A small-molecule ligand and the protein it binds are described below.
Small molecule (SMILES): O=c1ccn2c(n1)O[C@H]1[C@H](O)[C@@H](CO)O[C@H]12

Binding-site contacts:
Ligand atom C4 contacts residue GLY96 of chain 1.B at 3.8 Å.
Ligand atom O4' contacts residue ARG48 of chain 1.D at 4.1 Å.
Ligand atom C2 contacts residue THR94 of chain 1.B at 3.9 Å.
Ligand atom C2 contacts residue TYR195 of chain 1.B at 3.9 Å (hydrophobic).
Ligand atom C5 contacts residue GLY96 of chain 1.B at 4.0 Å.
Ligand atom O5' contacts residue HIS8 of chain 1.D at 3.2 Å (h-bond).
Ligand atom O2 contacts residue GLU196 of chain 1.B at 4.0 Å.
Ligand atom O4 contacts residue GLY96 of chain 1.B at 3.7 Å.
Ligand atom N3 contacts residue GLU196 of chain 1.B at 3.8 Å.
Ligand atom C5' contacts residue PHE162 of chain 1.B at 4.1 Å (hydrophobic).
Ligand atom C5 contacts residue THR95 of chain 1.B at 4.1 Å.
Ligand atom N1 contacts residue THR94 of chain 1.B at 3.3 Å (h-bond).
Ligand atom O3' contacts residue ARG48 of chain 1.D at 4.0 Å.
Ligand atom C4' contacts residue ILE69 of chain 1.B at 4.1 Å (hydrophobic).
Ligand atom C1' contacts residue THR94 of chain 1.B at 3.3 Å.
Ligand atom C5' contacts residue HIS8 of chain 1.D at 3.2 Å.
Ligand atom C5' contacts residue ILE69 of chain 1.B at 3.8 Å (hydrophobic).
Ligand atom O4 contacts residue ARG168 of chain 1.B at 3.7 Å.
Ligand atom O5' contacts residue PHE7 of chain 1.D at 4.0 Å.
Ligand atom C6 contacts residue THR94 of chain 1.B at 3.6 Å.
Ligand atom O3' contacts residue GLU198 of chain 1.B at 2.6 Å (salt-bridge).
Ligand atom C4 contacts residue GLN166 of chain 1.B at 3.8 Å.
Ligand atom O5' contacts residue PHE162 of chain 1.B at 3.3 Å.
Ligand atom C2' contacts residue GLU198 of chain 1.B at 3.8 Å.
Ligand atom C4 contacts residue TYR195 of chain 1.B at 3.6 Å (hydrophobic).
Ligand atom C5 contacts residue PHE162 of chain 1.B at 3.9 Å (hydrophobic).
Ligand atom C3' contacts residue GLU198 of chain 1.B at 3.7 Å.
Ligand atom C4' contacts residue ARG48 of chain 1.D at 3.9 Å.
Ligand atom O4 contacts residue PHE162 of chain 1.B at 4.1 Å.
Ligand atom O4 contacts residue TYR195 of chain 1.B at 3.7 Å.
Ligand atom N3 contacts residue GLN166 of chain 1.B at 3.3 Å (h-bond).
Ligand atom O2 contacts residue MET197 of chain 1.B at 3.2 Å.
Ligand atom O4' contacts residue THR94 of chain 1.B at 3.4 Å (h-bond).
Ligand atom C4 contacts residue PHE162 of chain 1.B at 3.9 Å (hydrophobic).
Ligand atom C3' contacts residue MET197 of chain 1.B at 3.9 Å (hydrophobic).
Ligand atom C2 contacts residue GLU196 of chain 1.B at 3.6 Å.
Ligand atom O4 contacts residue GLN166 of chain 1.B at 2.9 Å (h-bond).
Ligand atom C2' contacts residue MET197 of chain 1.B at 4.1 Å (hydrophobic).
Ligand atom N3 contacts residue TYR195 of chain 1.B at 3.3 Å (h-bond).
Ligand atom O3' contacts residue ILE69 of chain 1.B at 3.5 Å.

Sequence of chain 1.D:
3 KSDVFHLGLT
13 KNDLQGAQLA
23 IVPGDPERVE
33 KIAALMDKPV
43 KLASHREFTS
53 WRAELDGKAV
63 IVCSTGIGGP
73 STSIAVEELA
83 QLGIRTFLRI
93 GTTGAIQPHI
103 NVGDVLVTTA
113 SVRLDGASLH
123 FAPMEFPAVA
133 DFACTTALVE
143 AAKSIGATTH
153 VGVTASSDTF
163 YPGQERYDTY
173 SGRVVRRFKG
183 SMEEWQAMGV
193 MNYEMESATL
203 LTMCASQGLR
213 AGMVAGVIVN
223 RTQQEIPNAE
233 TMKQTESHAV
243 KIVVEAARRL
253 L

Sequence of chain 1.B:
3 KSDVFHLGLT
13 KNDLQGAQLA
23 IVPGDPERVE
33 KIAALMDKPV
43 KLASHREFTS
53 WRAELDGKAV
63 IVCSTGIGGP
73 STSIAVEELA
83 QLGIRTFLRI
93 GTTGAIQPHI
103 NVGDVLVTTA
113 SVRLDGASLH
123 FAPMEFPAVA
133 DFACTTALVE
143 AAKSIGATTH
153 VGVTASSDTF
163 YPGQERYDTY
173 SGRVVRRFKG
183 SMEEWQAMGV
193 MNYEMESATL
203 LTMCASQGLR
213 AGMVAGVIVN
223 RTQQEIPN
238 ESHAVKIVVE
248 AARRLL